Sequence of chain 22.A:
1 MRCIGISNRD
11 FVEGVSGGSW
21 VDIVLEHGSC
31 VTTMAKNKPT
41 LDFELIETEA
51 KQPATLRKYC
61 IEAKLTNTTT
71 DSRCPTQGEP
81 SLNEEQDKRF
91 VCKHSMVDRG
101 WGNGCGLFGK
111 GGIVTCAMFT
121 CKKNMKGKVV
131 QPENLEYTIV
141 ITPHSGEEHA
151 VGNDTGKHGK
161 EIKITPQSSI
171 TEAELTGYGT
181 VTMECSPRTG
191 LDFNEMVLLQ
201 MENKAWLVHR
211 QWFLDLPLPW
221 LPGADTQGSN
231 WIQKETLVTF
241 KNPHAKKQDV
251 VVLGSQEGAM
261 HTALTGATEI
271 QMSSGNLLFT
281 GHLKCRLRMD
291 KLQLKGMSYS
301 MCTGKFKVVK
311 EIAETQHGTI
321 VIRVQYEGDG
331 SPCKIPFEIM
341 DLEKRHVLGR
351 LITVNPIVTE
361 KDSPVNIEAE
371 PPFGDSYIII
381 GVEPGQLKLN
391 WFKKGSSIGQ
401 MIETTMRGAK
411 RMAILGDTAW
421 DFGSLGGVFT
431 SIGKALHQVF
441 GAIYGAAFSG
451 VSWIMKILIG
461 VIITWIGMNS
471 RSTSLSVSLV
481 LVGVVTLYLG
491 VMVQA

This small molecule binds to this protein.
Small molecule (SMILES): CC(=O)N[C@H]1[C@H](O[C@H]2[C@H](O)[C@@H](NC(C)=O)CO[C@@H]2CO)O[C@H](CO)[C@@H](O)[C@@H]1O

Sequence of chain 43.A:
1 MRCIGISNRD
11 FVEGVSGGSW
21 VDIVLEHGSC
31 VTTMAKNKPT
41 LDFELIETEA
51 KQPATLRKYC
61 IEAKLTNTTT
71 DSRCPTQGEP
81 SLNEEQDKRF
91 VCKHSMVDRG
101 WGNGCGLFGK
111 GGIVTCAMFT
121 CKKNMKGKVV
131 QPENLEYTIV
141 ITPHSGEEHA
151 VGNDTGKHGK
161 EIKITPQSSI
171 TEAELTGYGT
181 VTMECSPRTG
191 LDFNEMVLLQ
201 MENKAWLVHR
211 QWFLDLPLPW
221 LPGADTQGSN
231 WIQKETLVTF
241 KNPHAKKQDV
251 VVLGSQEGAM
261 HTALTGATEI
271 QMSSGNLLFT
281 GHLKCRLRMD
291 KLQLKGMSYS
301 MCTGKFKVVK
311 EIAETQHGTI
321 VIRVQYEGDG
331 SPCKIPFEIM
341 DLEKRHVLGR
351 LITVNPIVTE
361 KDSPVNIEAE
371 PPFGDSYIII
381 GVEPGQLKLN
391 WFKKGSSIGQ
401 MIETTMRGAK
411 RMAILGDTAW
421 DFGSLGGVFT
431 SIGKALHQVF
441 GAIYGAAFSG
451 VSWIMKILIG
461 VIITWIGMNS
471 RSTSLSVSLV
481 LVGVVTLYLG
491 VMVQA

Binding-site contacts:
Ligand atom C7 contacts residue HIS149 of chain 22.A at 4.3 Å.
Ligand atom C8 contacts residue ASN153 of chain 22.A at 4.5 Å.
Ligand atom O5 contacts residue GLY156 of chain 22.A at 4.1 Å.
Ligand atom C1 contacts residue HIS149 of chain 22.A at 3.6 Å.
Ligand atom C5 contacts residue HIS158 of chain 22.A at 4.0 Å.
Ligand atom C3 contacts residue HIS149 of chain 22.A at 4.3 Å.
Ligand atom O5 contacts residue HIS149 of chain 22.A at 3.6 Å (h-bond).
Ligand atom C1 contacts residue HIS158 of chain 22.A at 4.2 Å.
Ligand atom O5 contacts residue THR155 of chain 22.A at 3.9 Å.
Ligand atom O6 contacts residue HIS149 of chain 22.A at 3.5 Å.
Ligand atom C2 contacts residue ASN153 of chain 22.A at 2.5 Å.
Ligand atom C8 contacts residue GLY102 of chain 43.A at 3.5 Å.
Ligand atom C2 contacts residue HIS149 of chain 22.A at 3.4 Å.
Ligand atom O5 contacts residue ASN153 of chain 22.A at 2.3 Å (h-bond).
Ligand atom C4 contacts residue ASN153 of chain 22.A at 4.2 Å.
Ligand atom O3 contacts residue HIS149 of chain 22.A at 4.2 Å.
Ligand atom O7 contacts residue HIS149 of chain 22.A at 3.3 Å.
Ligand atom O6 contacts residue HIS158 of chain 22.A at 3.5 Å.
Ligand atom C5 contacts residue ASN153 of chain 22.A at 3.6 Å.
Ligand atom C5 contacts residue HIS149 of chain 22.A at 4.2 Å.
Ligand atom C3 contacts residue ASN153 of chain 22.A at 3.9 Å.
Ligand atom C1 contacts residue ASN153 of chain 22.A at 1.4 Å.
Ligand atom O5 contacts residue HIS158 of chain 22.A at 3.2 Å.
Ligand atom C5 contacts residue GLY156 of chain 22.A at 4.1 Å.
Ligand atom C6 contacts residue GLY156 of chain 22.A at 3.8 Å.
Ligand atom C4 contacts residue HIS149 of chain 22.A at 3.7 Å.
Ligand atom C6 contacts residue HIS158 of chain 22.A at 3.6 Å.
Ligand atom N2 contacts residue HIS149 of chain 22.A at 4.2 Å.
Ligand atom N2 contacts residue ASN153 of chain 22.A at 3.1 Å (h-bond).
Ligand atom C1 contacts residue THR155 of chain 22.A at 3.9 Å.
Ligand atom C7 contacts residue ASN153 of chain 22.A at 4.1 Å.